Sequence of chain 1.B:
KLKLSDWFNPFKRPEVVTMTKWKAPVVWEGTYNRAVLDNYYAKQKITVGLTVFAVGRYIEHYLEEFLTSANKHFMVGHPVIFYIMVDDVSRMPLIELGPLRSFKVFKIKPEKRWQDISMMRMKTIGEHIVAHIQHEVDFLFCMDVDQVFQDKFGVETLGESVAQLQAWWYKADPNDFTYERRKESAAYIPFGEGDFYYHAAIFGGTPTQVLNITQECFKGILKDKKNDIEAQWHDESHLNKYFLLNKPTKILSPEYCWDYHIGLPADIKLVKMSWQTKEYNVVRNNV

This protein binds this small molecule.
Small molecule (SMILES): CC(=O)N[C@@H]1[C@@H](O)[C@H](O[C@@H]2O[C@H](CO)[C@H](O)[C@H](O)[C@H]2O)[C@@H](CO)O[C@H]1O

Binding-site contacts:
Ligand atom C1 contacts residue GLN168 of chain 1.B at 3.8 Å.
Ligand atom N2 contacts residue TRP170 of chain 1.B at 3.4 Å.
Ligand atom O4 contacts residue TRP277 of chain 1.B at 3.8 Å.
Ligand atom O2 contacts residue LYS280 of chain 1.B at 3.5 Å.
Ligand atom C7 contacts residue TRP171 of chain 1.B at 3.6 Å (hydrophobic).
Ligand atom C1 contacts residue TRP170 of chain 1.B at 3.8 Å (hydrophobic).
Ligand atom O7 contacts residue TRP171 of chain 1.B at 3.5 Å.
Ligand atom C5 contacts residue TRP235 of chain 1.B at 3.7 Å (hydrophobic).
Ligand atom C3 contacts residue TRP235 of chain 1.B at 3.9 Å (hydrophobic).
Ligand atom C5 contacts residue GLN168 of chain 1.B at 3.9 Å.
Ligand atom O4 contacts residue GLN168 of chain 1.B at 3.6 Å.
Ligand atom C3 contacts residue UDP1 of chain 1.J at 3.5 Å.
Ligand atom C6 contacts residue THR180 of chain 1.B at 3.5 Å.
Ligand atom C4 contacts residue GLN168 of chain 1.B at 3.9 Å.
Ligand atom O3 contacts residue GLN168 of chain 1.B at 3.9 Å.
Ligand atom O1 contacts residue TRP170 of chain 1.B at 4.1 Å.
Ligand atom C6 contacts residue TRP235 of chain 1.B at 3.7 Å (hydrophobic).
Ligand atom C5 contacts residue GLU238 of chain 1.B at 4.0 Å.
Ligand atom O3 contacts residue UDP1 of chain 1.J at 2.6 Å (h-bond).
Ligand atom C6 contacts residue GLN168 of chain 1.B at 4.0 Å.
Ligand atom O5 contacts residue GLN168 of chain 1.B at 3.1 Å (h-bond).
Ligand atom C4 contacts residue TRP235 of chain 1.B at 3.7 Å (hydrophobic).
Ligand atom C7 contacts residue TRP170 of chain 1.B at 4.1 Å (hydrophobic).
Ligand atom O4 contacts residue GLU238 of chain 1.B at 2.8 Å (salt-bridge).
Ligand atom C8 contacts residue TRP170 of chain 1.B at 4.1 Å (hydrophobic).
Ligand atom O6 contacts residue TRP171 of chain 1.B at 4.1 Å.
Ligand atom C6 contacts residue GLU238 of chain 1.B at 3.6 Å.
Ligand atom C5 contacts residue TRP170 of chain 1.B at 3.9 Å (hydrophobic).
Ligand atom O6 contacts residue TRP235 of chain 1.B at 3.5 Å (h-bond).
Ligand atom O6 contacts residue THR180 of chain 1.B at 2.9 Å (h-bond).
Ligand atom C4 contacts residue GLU238 of chain 1.B at 3.4 Å.
Ligand atom O4 contacts residue GLN168 of chain 1.B at 3.0 Å (h-bond).
Ligand atom C8 contacts residue TRP171 of chain 1.B at 3.6 Å (hydrophobic).
Ligand atom C2 contacts residue TRP277 of chain 1.B at 3.9 Å (hydrophobic).
Ligand atom C3 contacts residue TRP170 of chain 1.B at 3.7 Å (hydrophobic).
Ligand atom O3 contacts residue TRP171 of chain 1.B at 3.0 Å (h-bond).
Ligand atom C2 contacts residue GLN168 of chain 1.B at 3.8 Å.
Ligand atom C6 contacts residue TYR199 of chain 1.B at 3.7 Å (hydrophobic).
Ligand atom C2 contacts residue TRP170 of chain 1.B at 4.0 Å (hydrophobic).
Ligand atom O2 contacts residue TRP277 of chain 1.B at 3.5 Å.